A small-molecule ligand and the protein it binds are described below.
Small molecule (SMILES): OC[C@H]1O[C@@](CO)(O[C@@H]2O[C@H](CO)[C@@H](O)[C@H](O)[C@H]2O)[C@@H](O)[C@@H]1O

Binding-site contacts:
Ligand atom C2 contacts residue LEU182 of chain 1.A at 3.6 Å (hydrophobic).
Ligand atom C6 contacts residue ASP183 of chain 1.A at 4.2 Å.
Ligand atom C3 contacts residue ASP183 of chain 1.A at 3.9 Å.
Ligand atom C1 contacts residue ASP183 of chain 1.A at 3.8 Å.
Ligand atom O2 contacts residue ILE125 of chain 1.A at 3.4 Å.
Ligand atom C4 contacts residue PHE176 of chain 1.A at 4.5 Å (hydrophobic).
Ligand atom O3 contacts residue ASP183 of chain 1.A at 2.6 Å (salt-bridge).
Ligand atom O6 contacts residue TYR184 of chain 1.A at 3.4 Å.
Ligand atom O6 contacts residue GLU186 of chain 1.A at 4.4 Å.
Ligand atom O6 contacts residue ASP183 of chain 1.A at 3.8 Å.
Ligand atom C3 contacts residue LEU182 of chain 1.A at 3.6 Å (hydrophobic).
Ligand atom C2 contacts residue ASP183 of chain 1.A at 4.3 Å.
Ligand atom C2 contacts residue ASP183 of chain 1.A at 3.9 Å.
Ligand atom C5 contacts residue LYS185 of chain 1.A at 4.4 Å.
Ligand atom O3 contacts residue LEU182 of chain 1.A at 3.6 Å.
Ligand atom O5 contacts residue ASP183 of chain 1.A at 3.5 Å (salt-bridge).
Ligand atom C6 contacts residue LYS185 of chain 1.A at 3.2 Å.
Ligand atom C6 contacts residue TYR184 of chain 1.A at 3.4 Å (hydrophobic).
Ligand atom O6 contacts residue LYS185 of chain 1.A at 2.4 Å (salt-bridge).
Ligand atom C4 contacts residue VAL177 of chain 1.A at 3.8 Å (hydrophobic).
Ligand atom O2 contacts residue ASP183 of chain 1.A at 3.5 Å (salt-bridge).
Ligand atom C4 contacts residue ASP183 of chain 1.A at 4.4 Å.
Ligand atom O1 contacts residue PO41 of chain 1.I at 3.4 Å (h-bond).
Ligand atom O3 contacts residue VAL177 of chain 1.A at 3.2 Å (h-bond).
Ligand atom C4 contacts residue PHE176 of chain 1.A at 4.3 Å (hydrophobic).
Ligand atom O4 contacts residue VAL177 of chain 1.A at 3.0 Å (h-bond).
Ligand atom O3 contacts residue VAL178 of chain 1.A at 4.3 Å.
Ligand atom O4 contacts residue PHE176 of chain 1.A at 4.2 Å.
Ligand atom O4 contacts residue PHE176 of chain 1.A at 4.2 Å.
Ligand atom O1 contacts residue ASP183 of chain 1.A at 2.6 Å (salt-bridge).
Ligand atom O2 contacts residue LEU182 of chain 1.A at 3.3 Å.
Ligand atom O6 contacts residue PHE176 of chain 1.A at 3.9 Å.
Ligand atom C1 contacts residue ASP183 of chain 1.A at 4.4 Å.
Ligand atom C5 contacts residue ASP183 of chain 1.A at 4.5 Å.
Ligand atom C3 contacts residue VAL177 of chain 1.A at 3.6 Å (hydrophobic).

Sequence of chain 1.A:
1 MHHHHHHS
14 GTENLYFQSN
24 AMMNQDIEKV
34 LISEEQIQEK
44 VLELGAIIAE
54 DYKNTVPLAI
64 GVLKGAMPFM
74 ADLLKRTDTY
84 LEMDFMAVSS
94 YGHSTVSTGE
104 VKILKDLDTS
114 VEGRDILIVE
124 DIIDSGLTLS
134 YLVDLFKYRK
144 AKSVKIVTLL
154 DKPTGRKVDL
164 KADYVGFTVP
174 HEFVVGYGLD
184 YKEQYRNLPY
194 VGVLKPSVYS